Binding-site contacts:
Ligand atom BR1 contacts residue ASN93 of chain 1.B at 3.7 Å.
Ligand atom BR1 contacts residue PHE123 of chain 1.C at 4.3 Å.
Ligand atom BR1 contacts residue TYR28 of chain 1.B at 3.6 Å.

Sequence of chain 1.C:
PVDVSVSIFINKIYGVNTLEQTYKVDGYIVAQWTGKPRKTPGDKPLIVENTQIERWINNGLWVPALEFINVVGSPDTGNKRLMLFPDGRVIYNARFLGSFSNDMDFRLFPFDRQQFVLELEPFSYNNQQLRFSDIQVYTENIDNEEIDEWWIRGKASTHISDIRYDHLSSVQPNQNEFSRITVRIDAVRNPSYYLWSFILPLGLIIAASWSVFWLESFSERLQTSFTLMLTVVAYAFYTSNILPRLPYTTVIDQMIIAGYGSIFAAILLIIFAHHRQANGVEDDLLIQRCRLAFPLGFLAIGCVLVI

The small molecule below binds the protein below.
Small molecule (SMILES): CN(C)CCCN1c2ccccc2Sc2ccc(Br)cc21

Sequence of chain 1.B:
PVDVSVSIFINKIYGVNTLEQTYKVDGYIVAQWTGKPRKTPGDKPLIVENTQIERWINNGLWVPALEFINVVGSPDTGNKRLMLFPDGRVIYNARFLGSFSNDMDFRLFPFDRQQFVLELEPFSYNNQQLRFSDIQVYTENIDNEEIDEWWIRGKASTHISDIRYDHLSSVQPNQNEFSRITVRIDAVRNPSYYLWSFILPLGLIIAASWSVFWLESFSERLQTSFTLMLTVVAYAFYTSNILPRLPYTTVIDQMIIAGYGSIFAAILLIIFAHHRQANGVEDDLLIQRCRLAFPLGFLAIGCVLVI